Sequence of chain 1.A:
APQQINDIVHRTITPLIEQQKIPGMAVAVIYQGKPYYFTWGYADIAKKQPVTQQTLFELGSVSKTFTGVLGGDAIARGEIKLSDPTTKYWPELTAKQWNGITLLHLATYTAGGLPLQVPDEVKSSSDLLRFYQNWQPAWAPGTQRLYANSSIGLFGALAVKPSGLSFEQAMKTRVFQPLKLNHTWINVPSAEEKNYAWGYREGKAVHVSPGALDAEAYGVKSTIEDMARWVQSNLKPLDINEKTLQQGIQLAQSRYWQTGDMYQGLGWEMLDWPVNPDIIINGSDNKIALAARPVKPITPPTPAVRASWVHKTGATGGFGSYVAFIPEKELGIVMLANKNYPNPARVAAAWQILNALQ

The protein below binds the small molecule below.
Small molecule (SMILES): NC(=O)[C@@H]1CC[C@@H](NOS(=O)(=O)O)CN1C=O

Binding-site contacts:
Ligand atom OAC contacts residue SER64 of chain 1.A at 2.3 Å (h-bond).
Ligand atom CAO contacts residue SER64 of chain 1.A at 3.6 Å.
Ligand atom SAR contacts residue ASN346 of chain 1.A at 4.0 Å.
Ligand atom OAD contacts residue ASN289 of chain 1.A at 3.8 Å.
Ligand atom OAL contacts residue LEU293 of chain 1.A at 3.8 Å.
Ligand atom CAO contacts residue TYR150 of chain 1.A at 3.3 Å (hydrophobic).
Ligand atom CAJ contacts residue TYR150 of chain 1.A at 3.6 Å (hydrophobic).
Ligand atom C contacts residue EDO1 of chain 1.H at 3.7 Å.
Ligand atom CAJ contacts residue SER64 of chain 1.A at 2.7 Å.
Ligand atom CAN contacts residue SER64 of chain 1.A at 1.4 Å.
Ligand atom OAD contacts residue ASN346 of chain 1.A at 3.2 Å (h-bond).
Ligand atom C contacts residue GLN120 of chain 1.A at 3.5 Å.
Ligand atom SAR contacts residue THR316 of chain 1.A at 3.4 Å (h-bond).
Ligand atom O contacts residue EDO1 of chain 1.H at 3.3 Å.
Ligand atom OAD contacts residue PEG1 of chain 1.F at 2.9 Å (h-bond).
Ligand atom NAK contacts residue SER64 of chain 1.A at 3.1 Å (h-bond).
Ligand atom O contacts residue ASN152 of chain 1.A at 3.0 Å (h-bond).
Ligand atom CAJ contacts residue ASN152 of chain 1.A at 3.5 Å.
Ligand atom OAC contacts residue ALA318 of chain 1.A at 2.8 Å (h-bond).
Ligand atom N contacts residue SER64 of chain 1.A at 2.3 Å (h-bond).
Ligand atom OAG contacts residue THR316 of chain 1.A at 2.6 Å (h-bond).
Ligand atom CA contacts residue ALA318 of chain 1.A at 3.4 Å (hydrophobic).
Ligand atom CAO contacts residue LEU119 of chain 1.A at 4.0 Å (hydrophobic).
Ligand atom C contacts residue ALA318 of chain 1.A at 4.0 Å (hydrophobic).
Ligand atom OAE contacts residue ASN346 of chain 1.A at 3.9 Å.
Ligand atom OAL contacts residue TYR150 of chain 1.A at 3.7 Å.
Ligand atom NAA contacts residue EDO1 of chain 1.H at 3.4 Å (h-bond).
Ligand atom NAK contacts residue TYR150 of chain 1.A at 3.3 Å.
Ligand atom OAG contacts residue SER64 of chain 1.A at 4.0 Å.
Ligand atom CA contacts residue SER64 of chain 1.A at 3.6 Å.
Ligand atom CAN contacts residue ALA318 of chain 1.A at 3.8 Å (hydrophobic).
Ligand atom OAD contacts residue THR316 of chain 1.A at 3.4 Å (h-bond).
Ligand atom NAA contacts residue GLN120 of chain 1.A at 3.6 Å.
Ligand atom CAJ contacts residue LYS67 of chain 1.A at 4.0 Å.
Ligand atom OAC contacts residue GLY317 of chain 1.A at 3.4 Å.
Ligand atom OAG contacts residue GLY317 of chain 1.A at 3.9 Å.
Ligand atom OAG contacts residue LYS315 of chain 1.A at 3.3 Å (salt-bridge).
Ligand atom OAG contacts residue TYR150 of chain 1.A at 4.0 Å.
Ligand atom O contacts residue GLN120 of chain 1.A at 2.9 Å (h-bond).
Ligand atom OAC contacts residue GLY63 of chain 1.A at 3.7 Å.